The protein below binds the small molecule below.
Small molecule (SMILES): CC(=O)N[C@H]1[C@H](O[C@H]2[C@H](O)[C@@H](NC(C)=O)CO[C@@H]2CO[C@@H]2O[C@@H](C)[C@@H](O)[C@@H](O)[C@@H]2O)O[C@H](CO)[C@@H](O)[C@@H]1O

Binding-site contacts:
Ligand atom C6 contacts residue ASN107 of chain 1.C at 3.6 Å.
Ligand atom O7 contacts residue ASP17 of chain 1.C at 4.5 Å.
Ligand atom C5 contacts residue ASN107 of chain 1.C at 4.2 Å.
Ligand atom N2 contacts residue ASN107 of chain 1.C at 2.9 Å (h-bond).
Ligand atom C1 contacts residue THR109 of chain 1.C at 4.1 Å.
Ligand atom C8 contacts residue SER12 of chain 1.C at 3.4 Å.
Ligand atom O5 contacts residue ARG108 of chain 1.C at 4.4 Å.
Ligand atom O5 contacts residue ASN107 of chain 1.C at 2.3 Å (h-bond).
Ligand atom O5 contacts residue THR109 of chain 1.C at 4.1 Å.
Ligand atom C5 contacts residue SER14 of chain 1.C at 4.5 Å.
Ligand atom C3 contacts residue ASN107 of chain 1.C at 3.8 Å.
Ligand atom C7 contacts residue ASN107 of chain 1.C at 3.6 Å.
Ligand atom C2 contacts residue ASN107 of chain 1.C at 2.4 Å.
Ligand atom O7 contacts residue ASN107 of chain 1.C at 3.8 Å.
Ligand atom C6 contacts residue SER14 of chain 1.C at 3.6 Å.
Ligand atom C5 contacts residue ASN107 of chain 1.C at 3.6 Å.
Ligand atom C4 contacts residue ASN107 of chain 1.C at 4.2 Å.
Ligand atom O5 contacts residue ARG108 of chain 1.C at 4.4 Å.
Ligand atom C7 contacts residue SER12 of chain 1.C at 4.1 Å.
Ligand atom C6 contacts residue ARG108 of chain 1.C at 4.0 Å.
Ligand atom C1 contacts residue ASN107 of chain 1.C at 1.4 Å.

Sequence of chain 1.C:
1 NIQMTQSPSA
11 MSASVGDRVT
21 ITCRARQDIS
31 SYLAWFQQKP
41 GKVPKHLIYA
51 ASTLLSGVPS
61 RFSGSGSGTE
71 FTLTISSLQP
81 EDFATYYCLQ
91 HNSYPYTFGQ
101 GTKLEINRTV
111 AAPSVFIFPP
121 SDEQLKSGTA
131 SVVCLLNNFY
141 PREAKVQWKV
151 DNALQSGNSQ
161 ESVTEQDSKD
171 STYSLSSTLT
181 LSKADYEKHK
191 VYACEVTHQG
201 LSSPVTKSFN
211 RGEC